The protein below binds the small molecule below.
Small molecule (SMILES): CSCC[C@H](NC(=O)[C@@H]1CCCN1C(=O)[C@H](CO)NC(=O)[C@@H](N)[C@@H](C)O)C(=O)N[C@@H](CS)C(=O)N[C@@H](C)C(=O)N1CCC[C@H]1C(=O)N[C@@H](C)C(=O)N[C@@H](CCCN=C(N)N)C(=O)N[C@H](C=O)CO

Sequence of chain 1.A:
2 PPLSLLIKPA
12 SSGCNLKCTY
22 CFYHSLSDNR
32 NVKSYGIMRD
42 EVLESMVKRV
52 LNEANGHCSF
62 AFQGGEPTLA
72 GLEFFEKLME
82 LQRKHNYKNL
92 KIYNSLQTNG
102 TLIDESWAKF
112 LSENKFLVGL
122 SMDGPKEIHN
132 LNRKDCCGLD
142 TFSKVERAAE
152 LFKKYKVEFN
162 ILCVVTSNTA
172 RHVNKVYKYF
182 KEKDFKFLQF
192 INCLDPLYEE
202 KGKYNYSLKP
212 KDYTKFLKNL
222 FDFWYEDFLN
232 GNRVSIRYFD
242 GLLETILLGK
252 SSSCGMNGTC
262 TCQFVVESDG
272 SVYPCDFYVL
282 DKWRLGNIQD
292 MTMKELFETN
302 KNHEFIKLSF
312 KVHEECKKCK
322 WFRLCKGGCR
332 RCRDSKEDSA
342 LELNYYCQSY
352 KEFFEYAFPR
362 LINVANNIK

Binding-site contacts:
Ligand atom O contacts residue ARG238 of chain 1.A at 3.5 Å (salt-bridge).
Ligand atom O contacts residue GLN64 of chain 1.A at 3.1 Å (h-bond).
Ligand atom C contacts residue GLN190 of chain 1.A at 3.5 Å.
Ligand atom O contacts residue ARG238 of chain 1.A at 3.5 Å (salt-bridge).
Ligand atom CZ contacts residue GOL1 of chain 1.J at 3.4 Å.
Ligand atom NE contacts residue ASN161 of chain 1.A at 2.8 Å (h-bond).
Ligand atom NH1 contacts residue GLU159 of chain 1.A at 2.9 Å (salt-bridge).
Ligand atom C contacts residue GLU245 of chain 1.A at 3.4 Å.
Ligand atom O contacts residue GLN190 of chain 1.A at 2.4 Å (h-bond).
Ligand atom O contacts residue CYS255 of chain 1.A at 3.0 Å (h-bond).
Ligand atom CZ contacts residue GLU159 of chain 1.A at 3.6 Å.
Ligand atom CG2 contacts residue SER252 of chain 1.A at 3.6 Å.
Ligand atom CA contacts residue SER253 of chain 1.A at 3.2 Å.
Ligand atom C contacts residue SER253 of chain 1.A at 3.4 Å.
Ligand atom NH2 contacts residue GLU159 of chain 1.A at 3.4 Å (salt-bridge).
Ligand atom C contacts residue ARG238 of chain 1.A at 3.5 Å.
Ligand atom NH2 contacts residue PHE188 of chain 1.A at 3.4 Å.
Ligand atom O contacts residue GLN190 of chain 1.A at 3.2 Å (h-bond).
Ligand atom O contacts residue ARG238 of chain 1.A at 2.8 Å (salt-bridge).
Ligand atom CB contacts residue ARG238 of chain 1.A at 3.3 Å.
Ligand atom N contacts residue SER253 of chain 1.A at 2.9 Å (h-bond).
Ligand atom CG2 contacts residue ASN258 of chain 1.A at 3.5 Å.
Ligand atom NE contacts residue PHE188 of chain 1.A at 3.6 Å.
Ligand atom CG contacts residue GLY120 of chain 1.A at 3.6 Å.
Ligand atom CD contacts residue GLN98 of chain 1.A at 3.6 Å.
Ligand atom OG contacts residue ARG238 of chain 1.A at 2.2 Å (salt-bridge).
Ligand atom OG contacts residue SER253 of chain 1.A at 3.4 Å (h-bond).
Ligand atom CB contacts residue SER253 of chain 1.A at 3.2 Å.
Ligand atom NH2 contacts residue GOL1 of chain 1.J at 2.3 Å (h-bond).
Ligand atom CZ contacts residue PHE188 of chain 1.A at 3.6 Å (hydrophobic).
Ligand atom CZ contacts residue ASN161 of chain 1.A at 3.4 Å.
Ligand atom C contacts residue SER253 of chain 1.A at 3.5 Å.
Ligand atom CB contacts residue ARG238 of chain 1.A at 3.5 Å.
Ligand atom NH2 contacts residue PHE160 of chain 1.A at 3.0 Å (h-bond).
Ligand atom O contacts residue ARG238 of chain 1.A at 3.0 Å (salt-bridge).
Ligand atom CB contacts residue GLN64 of chain 1.A at 3.5 Å.
Ligand atom O contacts residue ASN161 of chain 1.A at 2.8 Å (h-bond).
Ligand atom CB contacts residue GLY120 of chain 1.A at 3.6 Å.
Ligand atom OG1 contacts residue CYS255 of chain 1.A at 3.6 Å.
Ligand atom NH2 contacts residue ASN161 of chain 1.A at 3.1 Å (h-bond).